Binding-site contacts:
Ligand atom C2 contacts residue ASN87 of chain 1.E at 2.5 Å.
Ligand atom C7 contacts residue GLU66 of chain 1.E at 3.8 Å.
Ligand atom C3 contacts residue ARG221 of chain 1.E at 3.5 Å.
Ligand atom O7 contacts residue ASN87 of chain 1.E at 2.8 Å (h-bond).
Ligand atom C1 contacts residue GLU66 of chain 1.E at 4.4 Å.
Ligand atom O6 contacts residue ARG221 of chain 1.E at 4.4 Å.
Ligand atom C6 contacts residue GLU86 of chain 1.E at 3.9 Å.
Ligand atom C7 contacts residue CYS90 of chain 1.E at 4.3 Å (hydrophobic).
Ligand atom C6 contacts residue ARG221 of chain 1.E at 4.5 Å.
Ligand atom C8 contacts residue GLU66 of chain 1.E at 3.5 Å.
Ligand atom O7 contacts residue ASN64 of chain 1.E at 3.4 Å (h-bond).
Ligand atom N2 contacts residue GLU66 of chain 1.E at 3.8 Å.
Ligand atom O5 contacts residue ASN87 of chain 1.E at 2.3 Å (h-bond).
Ligand atom C7 contacts residue ASN87 of chain 1.E at 3.0 Å.
Ligand atom O6 contacts residue GLU86 of chain 1.E at 3.3 Å (salt-bridge).
Ligand atom C3 contacts residue ASN87 of chain 1.E at 3.8 Å.
Ligand atom C8 contacts residue ASN64 of chain 1.E at 3.5 Å.
Ligand atom N2 contacts residue ARG221 of chain 1.E at 3.4 Å (salt-bridge).
Ligand atom C5 contacts residue ASN87 of chain 1.E at 3.6 Å.
Ligand atom O5 contacts residue GLU86 of chain 1.E at 4.4 Å.
Ligand atom C2 contacts residue ARG221 of chain 1.E at 3.3 Å.
Ligand atom C8 contacts residue ASN87 of chain 1.E at 4.3 Å.
Ligand atom O7 contacts residue CYS90 of chain 1.E at 3.6 Å.
Ligand atom C7 contacts residue ARG221 of chain 1.E at 3.5 Å.
Ligand atom C4 contacts residue ASN87 of chain 1.E at 4.2 Å.
Ligand atom O5 contacts residue ARG221 of chain 1.E at 4.4 Å.
Ligand atom O7 contacts residue ARG221 of chain 1.E at 3.6 Å.
Ligand atom C8 contacts residue SER137 of chain 1.E at 4.2 Å.
Ligand atom C4 contacts residue ARG221 of chain 1.E at 4.4 Å.
Ligand atom O3 contacts residue ARG221 of chain 1.E at 2.6 Å (salt-bridge).
Ligand atom C8 contacts residue ALA135 of chain 1.E at 4.2 Å (hydrophobic).
Ligand atom C7 contacts residue ASN64 of chain 1.E at 4.0 Å.
Ligand atom C8 contacts residue ARG221 of chain 1.E at 4.4 Å.
Ligand atom N2 contacts residue ASN87 of chain 1.E at 2.9 Å (h-bond).
Ligand atom C1 contacts residue ASN87 of chain 1.E at 1.4 Å.
Ligand atom C8 contacts residue CYS90 of chain 1.E at 4.3 Å (hydrophobic).

This protein binds this small molecule.
Small molecule (SMILES): CC(=O)N[C@H]1[C@H](O[C@H]2[C@H](O)[C@@H](NC(C)=O)CO[C@@H]2CO)O[C@H](CO)[C@@H](O)[C@@H]1O

Sequence of chain 1.E:
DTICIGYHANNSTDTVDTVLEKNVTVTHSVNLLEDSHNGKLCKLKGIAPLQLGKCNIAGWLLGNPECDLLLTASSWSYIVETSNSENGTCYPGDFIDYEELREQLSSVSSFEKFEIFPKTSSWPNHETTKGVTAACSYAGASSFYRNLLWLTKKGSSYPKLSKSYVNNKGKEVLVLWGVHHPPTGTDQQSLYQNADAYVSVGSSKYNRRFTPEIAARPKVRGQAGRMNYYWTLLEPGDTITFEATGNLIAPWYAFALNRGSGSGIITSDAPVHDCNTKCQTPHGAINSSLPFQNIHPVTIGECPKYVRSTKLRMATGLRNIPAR